This small molecule binds to this protein.
Small molecule (SMILES): CC(=O)N[C@H]1[C@H](O[C@H]2[C@H](O)[C@@H](NC(C)=O)CO[C@@H]2CO)O[C@H](CO)[C@@H](O[C@@H]2O[C@H](CO)[C@@H](O)[C@H](O[C@H]3O[C@H](CO)[C@@H](O)[C@H](O)[C@@H]3O)[C@@H]2O)[C@@H]1O

Sequence of chain 1.E:
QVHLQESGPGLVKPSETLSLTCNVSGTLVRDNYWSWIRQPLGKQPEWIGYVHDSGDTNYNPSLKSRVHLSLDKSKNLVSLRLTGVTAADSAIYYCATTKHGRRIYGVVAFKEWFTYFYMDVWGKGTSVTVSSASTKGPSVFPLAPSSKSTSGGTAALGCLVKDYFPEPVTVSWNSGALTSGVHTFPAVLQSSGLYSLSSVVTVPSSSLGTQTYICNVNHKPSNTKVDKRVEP

Binding-site contacts:
Ligand atom C2 contacts residue ASN131 of chain 1.D at 2.1 Å.
Ligand atom C4 contacts residue ARG102 of chain 1.E at 3.6 Å.
Ligand atom O4 contacts residue ARG102 of chain 1.E at 3.2 Å (salt-bridge).
Ligand atom O5 contacts residue ASN131 of chain 1.D at 2.2 Å (h-bond).
Ligand atom C1 contacts residue THR92 of chain 1.F at 3.7 Å.
Ligand atom O3 contacts residue ARG102 of chain 1.E at 4.2 Å.
Ligand atom O6 contacts residue THR115 of chain 1.E at 2.3 Å (h-bond).
Ligand atom C7 contacts residue ASP87 of chain 1.F at 4.4 Å.
Ligand atom C8 contacts residue TRP86 of chain 1.F at 4.1 Å (hydrophobic).
Ligand atom C7 contacts residue PHE114 of chain 1.E at 3.9 Å (hydrophobic).
Ligand atom C3 contacts residue ASP56 of chain 1.E at 4.4 Å.
Ligand atom N2 contacts residue THR92 of chain 1.F at 3.6 Å (h-bond).
Ligand atom C3 contacts residue THR92 of chain 1.F at 3.4 Å.
Ligand atom O6 contacts residue ASN131 of chain 1.D at 3.7 Å.
Ligand atom C6 contacts residue THR115 of chain 1.E at 3.5 Å.
Ligand atom C8 contacts residue ASN131 of chain 1.D at 4.2 Å.
Ligand atom O3 contacts residue THR92 of chain 1.F at 4.3 Å.
Ligand atom C7 contacts residue ASN131 of chain 1.D at 2.9 Å.
Ligand atom C8 contacts residue PHE114 of chain 1.E at 3.5 Å (hydrophobic).
Ligand atom O7 contacts residue ASN58 of chain 1.E at 3.4 Å (h-bond).
Ligand atom C6 contacts residue ASN131 of chain 1.D at 4.0 Å.
Ligand atom O6 contacts residue THR115 of chain 1.E at 3.4 Å.
Ligand atom C3 contacts residue ASN131 of chain 1.D at 3.6 Å.
Ligand atom C5 contacts residue THR92 of chain 1.F at 4.2 Å.
Ligand atom O6 contacts residue ILE132 of chain 1.D at 4.4 Å.
Ligand atom C4 contacts residue THR92 of chain 1.F at 4.3 Å.
Ligand atom O6 contacts residue ARG102 of chain 1.E at 4.2 Å.
Ligand atom O7 contacts residue PHE114 of chain 1.E at 3.8 Å.
Ligand atom N2 contacts residue ASN131 of chain 1.D at 2.6 Å (h-bond).
Ligand atom O4 contacts residue ASP56 of chain 1.E at 4.2 Å.
Ligand atom O3 contacts residue THR115 of chain 1.E at 4.4 Å.
Ligand atom C2 contacts residue THR92 of chain 1.F at 3.7 Å.
Ligand atom O7 contacts residue ASN131 of chain 1.D at 2.8 Å (h-bond).
Ligand atom O5 contacts residue THR92 of chain 1.F at 4.5 Å.
Ligand atom C1 contacts residue PRO91 of chain 1.F at 4.2 Å (hydrophobic).
Ligand atom C1 contacts residue ASN131 of chain 1.D at 1.5 Å.
Ligand atom C5 contacts residue ASN131 of chain 1.D at 3.6 Å.
Ligand atom C6 contacts residue THR115 of chain 1.E at 3.3 Å.
Ligand atom C4 contacts residue ASN131 of chain 1.D at 4.0 Å.
Ligand atom C8 contacts residue ASP87 of chain 1.F at 3.5 Å.

Sequence of chain 1.F:
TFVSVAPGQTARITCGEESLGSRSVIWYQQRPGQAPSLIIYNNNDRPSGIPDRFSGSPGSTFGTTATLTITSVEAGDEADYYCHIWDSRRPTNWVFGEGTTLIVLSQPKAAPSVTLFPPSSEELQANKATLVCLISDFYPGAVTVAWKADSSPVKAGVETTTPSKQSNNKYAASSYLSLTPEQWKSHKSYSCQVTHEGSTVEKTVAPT

Sequence of chain 1.D:
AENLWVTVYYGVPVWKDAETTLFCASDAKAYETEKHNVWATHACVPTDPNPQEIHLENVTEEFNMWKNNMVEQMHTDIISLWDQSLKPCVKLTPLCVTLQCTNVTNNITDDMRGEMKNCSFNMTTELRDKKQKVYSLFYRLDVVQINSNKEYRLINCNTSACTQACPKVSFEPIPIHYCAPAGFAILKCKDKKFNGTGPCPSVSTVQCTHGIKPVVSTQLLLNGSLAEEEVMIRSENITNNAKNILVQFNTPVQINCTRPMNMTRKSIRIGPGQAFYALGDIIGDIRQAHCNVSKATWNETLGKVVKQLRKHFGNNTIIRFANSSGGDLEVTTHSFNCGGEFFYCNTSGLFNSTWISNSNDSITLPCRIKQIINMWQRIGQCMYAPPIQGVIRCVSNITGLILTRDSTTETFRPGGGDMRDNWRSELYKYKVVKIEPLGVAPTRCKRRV